A small-molecule ligand and the protein it binds are described below.
Small molecule (SMILES): CC(=O)N[C@@H]1[C@@H](O)[C@H](O)[C@@H](CO)O[C@H]1O

Sequence of chain 1.C:
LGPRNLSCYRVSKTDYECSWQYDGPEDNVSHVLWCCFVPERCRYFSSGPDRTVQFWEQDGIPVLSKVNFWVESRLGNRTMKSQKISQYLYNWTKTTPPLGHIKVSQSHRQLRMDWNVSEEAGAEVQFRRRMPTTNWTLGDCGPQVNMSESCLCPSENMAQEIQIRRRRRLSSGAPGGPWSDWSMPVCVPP

Binding-site contacts:
Ligand atom N2 contacts residue ASN150 of chain 1.C at 2.9 Å (h-bond).
Ligand atom O7 contacts residue TRP149 of chain 1.C at 3.8 Å.
Ligand atom O7 contacts residue LYS137 of chain 1.C at 3.3 Å.
Ligand atom C7 contacts residue TRP149 of chain 1.C at 4.4 Å (hydrophobic).
Ligand atom C4 contacts residue ASN150 of chain 1.C at 4.2 Å.
Ligand atom C3 contacts residue ASN150 of chain 1.C at 3.8 Å.
Ligand atom C7 contacts residue LYS137 of chain 1.C at 4.3 Å.
Ligand atom C8 contacts residue TRP149 of chain 1.C at 4.4 Å (hydrophobic).
Ligand atom C5 contacts residue ASN150 of chain 1.C at 3.7 Å.
Ligand atom C8 contacts residue SER194 of chain 1.C at 4.2 Å.
Ligand atom O7 contacts residue ASP148 of chain 1.C at 3.7 Å.
Ligand atom C8 contacts residue ASN150 of chain 1.C at 4.0 Å.
Ligand atom C2 contacts residue ASN150 of chain 1.C at 2.5 Å.
Ligand atom O5 contacts residue ASN150 of chain 1.C at 2.4 Å (h-bond).
Ligand atom C1 contacts residue ASN150 of chain 1.C at 1.4 Å.
Ligand atom C7 contacts residue ASN150 of chain 1.C at 3.6 Å.